This small molecule binds to this protein.
Small molecule (SMILES): CC(=O)N[C@H]1[C@H](O[C@H]2[C@H](O)[C@@H](NC(C)=O)CO[C@@H]2CO)O[C@H](CO)[C@@H](O)[C@@H]1O

Binding-site contacts:
Ligand atom O5 contacts residue ASN751 of chain 1.D at 2.3 Å (h-bond).
Ligand atom C4 contacts residue ASN751 of chain 1.D at 4.1 Å.
Ligand atom C6 contacts residue BMA3 of chain 1.DA at 4.2 Å.
Ligand atom C6 contacts residue NAG1 of chain 1.DA at 4.4 Å.
Ligand atom N2 contacts residue ASN751 of chain 1.D at 2.8 Å (h-bond).
Ligand atom C3 contacts residue ASN751 of chain 1.D at 3.8 Å.
Ligand atom C8 contacts residue ASN751 of chain 1.D at 3.5 Å.
Ligand atom O6 contacts residue BMA3 of chain 1.DA at 3.3 Å (h-bond).
Ligand atom O7 contacts residue ASN751 of chain 1.D at 3.5 Å (h-bond).
Ligand atom C7 contacts residue ASN751 of chain 1.D at 3.0 Å.
Ligand atom C1 contacts residue ASN751 of chain 1.D at 1.4 Å.
Ligand atom C5 contacts residue ASN751 of chain 1.D at 3.6 Å.
Ligand atom C2 contacts residue ASN751 of chain 1.D at 2.5 Å.

Sequence of chain 1.D:
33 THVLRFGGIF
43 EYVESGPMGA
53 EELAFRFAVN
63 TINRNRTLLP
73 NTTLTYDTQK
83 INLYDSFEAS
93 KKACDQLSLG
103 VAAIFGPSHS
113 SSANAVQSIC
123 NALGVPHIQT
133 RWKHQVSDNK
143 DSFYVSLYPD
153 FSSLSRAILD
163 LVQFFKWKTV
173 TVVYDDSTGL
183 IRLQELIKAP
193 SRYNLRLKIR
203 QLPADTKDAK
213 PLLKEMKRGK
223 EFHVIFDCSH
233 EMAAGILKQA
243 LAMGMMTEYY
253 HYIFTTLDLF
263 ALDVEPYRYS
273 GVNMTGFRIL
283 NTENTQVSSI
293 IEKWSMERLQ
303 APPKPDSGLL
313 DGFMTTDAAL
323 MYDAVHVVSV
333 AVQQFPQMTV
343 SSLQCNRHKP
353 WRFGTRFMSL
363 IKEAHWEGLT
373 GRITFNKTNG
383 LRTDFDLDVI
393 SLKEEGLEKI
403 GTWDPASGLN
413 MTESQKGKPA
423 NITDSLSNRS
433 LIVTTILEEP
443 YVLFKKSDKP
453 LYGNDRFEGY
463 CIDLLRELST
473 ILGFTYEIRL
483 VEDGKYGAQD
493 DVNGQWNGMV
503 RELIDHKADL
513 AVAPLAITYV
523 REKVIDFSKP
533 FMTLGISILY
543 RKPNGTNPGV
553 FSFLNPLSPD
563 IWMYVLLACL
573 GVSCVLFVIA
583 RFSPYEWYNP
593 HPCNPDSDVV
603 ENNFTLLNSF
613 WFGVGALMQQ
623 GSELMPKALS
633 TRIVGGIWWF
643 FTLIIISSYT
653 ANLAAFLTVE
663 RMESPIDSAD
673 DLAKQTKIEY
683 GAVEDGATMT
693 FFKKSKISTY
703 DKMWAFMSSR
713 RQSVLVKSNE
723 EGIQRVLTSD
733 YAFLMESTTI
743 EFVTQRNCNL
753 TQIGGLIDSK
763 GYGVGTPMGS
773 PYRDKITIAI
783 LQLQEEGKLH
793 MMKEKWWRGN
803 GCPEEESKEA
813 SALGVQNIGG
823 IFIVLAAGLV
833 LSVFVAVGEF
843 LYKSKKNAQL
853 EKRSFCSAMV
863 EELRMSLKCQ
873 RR